Binding-site contacts:
Ligand atom C2 contacts residue ASN295 of chain 1.A at 2.5 Å.
Ligand atom C4 contacts residue ASN295 of chain 1.A at 4.3 Å.
Ligand atom C1 contacts residue THR297 of chain 1.A at 4.5 Å.
Ligand atom N2 contacts residue ASN295 of chain 1.A at 2.8 Å (h-bond).
Ligand atom O5 contacts residue THR297 of chain 1.A at 4.3 Å.
Ligand atom O6 contacts residue ASN295 of chain 1.A at 3.4 Å (h-bond).
Ligand atom C8 contacts residue ASN295 of chain 1.A at 3.7 Å.
Ligand atom C3 contacts residue ASN295 of chain 1.A at 3.8 Å.
Ligand atom C6 contacts residue ASN295 of chain 1.A at 3.8 Å.
Ligand atom O7 contacts residue ASN295 of chain 1.A at 3.9 Å.
Ligand atom O7 contacts residue THR297 of chain 1.A at 3.9 Å.
Ligand atom C1 contacts residue ASN295 of chain 1.A at 1.4 Å.
Ligand atom C2 contacts residue THR297 of chain 1.A at 4.2 Å.
Ligand atom C5 contacts residue ASN295 of chain 1.A at 3.7 Å.
Ligand atom O5 contacts residue ASN295 of chain 1.A at 2.4 Å (h-bond).
Ligand atom C7 contacts residue ASN295 of chain 1.A at 3.2 Å.

A protein and the small-molecule ligand that binds it are described below.
Small molecule (SMILES): CC(=O)N[C@@H]1[C@@H](O)[C@H](O)[C@@H](CO)O[C@H]1O

Sequence of chain 1.A:
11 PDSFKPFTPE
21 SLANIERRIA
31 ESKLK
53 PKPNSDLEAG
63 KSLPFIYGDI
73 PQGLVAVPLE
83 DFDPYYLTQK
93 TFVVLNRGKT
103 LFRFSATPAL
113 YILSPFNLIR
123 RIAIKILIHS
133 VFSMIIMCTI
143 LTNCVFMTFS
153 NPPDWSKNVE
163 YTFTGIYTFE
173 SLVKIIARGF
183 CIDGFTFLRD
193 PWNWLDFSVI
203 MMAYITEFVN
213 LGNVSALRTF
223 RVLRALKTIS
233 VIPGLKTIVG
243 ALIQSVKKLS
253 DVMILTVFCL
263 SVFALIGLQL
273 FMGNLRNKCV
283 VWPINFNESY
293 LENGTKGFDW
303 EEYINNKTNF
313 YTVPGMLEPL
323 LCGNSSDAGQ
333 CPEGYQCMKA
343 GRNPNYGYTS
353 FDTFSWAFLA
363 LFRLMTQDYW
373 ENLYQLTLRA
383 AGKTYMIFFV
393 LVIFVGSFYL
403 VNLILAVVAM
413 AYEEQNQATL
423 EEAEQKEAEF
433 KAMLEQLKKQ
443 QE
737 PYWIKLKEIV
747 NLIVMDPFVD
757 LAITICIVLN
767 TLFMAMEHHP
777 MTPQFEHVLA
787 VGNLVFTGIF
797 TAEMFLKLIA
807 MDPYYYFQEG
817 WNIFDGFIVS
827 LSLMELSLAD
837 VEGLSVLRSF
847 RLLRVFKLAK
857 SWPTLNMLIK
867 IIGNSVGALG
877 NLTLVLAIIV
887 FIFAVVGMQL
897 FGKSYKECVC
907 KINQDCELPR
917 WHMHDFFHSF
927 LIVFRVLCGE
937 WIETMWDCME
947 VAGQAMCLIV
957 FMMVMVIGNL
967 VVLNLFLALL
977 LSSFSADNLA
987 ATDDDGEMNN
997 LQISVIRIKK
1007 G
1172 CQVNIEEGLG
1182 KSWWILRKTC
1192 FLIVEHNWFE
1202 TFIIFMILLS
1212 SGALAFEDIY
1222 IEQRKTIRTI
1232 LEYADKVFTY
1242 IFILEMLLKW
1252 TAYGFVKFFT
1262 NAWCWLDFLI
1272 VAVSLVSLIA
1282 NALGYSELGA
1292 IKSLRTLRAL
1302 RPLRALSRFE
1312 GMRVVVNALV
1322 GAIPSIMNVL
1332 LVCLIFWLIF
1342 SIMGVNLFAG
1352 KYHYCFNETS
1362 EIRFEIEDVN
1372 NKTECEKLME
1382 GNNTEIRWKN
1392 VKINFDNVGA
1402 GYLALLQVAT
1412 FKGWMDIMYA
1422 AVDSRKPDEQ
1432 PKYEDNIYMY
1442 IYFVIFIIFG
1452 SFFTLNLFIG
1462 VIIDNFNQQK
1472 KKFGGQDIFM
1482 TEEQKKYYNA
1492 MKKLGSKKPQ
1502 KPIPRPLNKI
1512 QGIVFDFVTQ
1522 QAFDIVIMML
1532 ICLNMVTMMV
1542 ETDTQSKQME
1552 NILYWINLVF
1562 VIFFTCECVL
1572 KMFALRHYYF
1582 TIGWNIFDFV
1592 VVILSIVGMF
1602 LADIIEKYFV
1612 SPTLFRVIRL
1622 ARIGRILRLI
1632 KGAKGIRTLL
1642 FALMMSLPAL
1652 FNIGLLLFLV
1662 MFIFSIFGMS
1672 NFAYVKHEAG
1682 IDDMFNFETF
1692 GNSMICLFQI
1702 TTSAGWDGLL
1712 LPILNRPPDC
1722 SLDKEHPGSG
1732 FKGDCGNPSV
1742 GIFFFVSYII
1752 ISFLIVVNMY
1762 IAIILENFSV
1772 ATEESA